Sequence of chain 1.AA:
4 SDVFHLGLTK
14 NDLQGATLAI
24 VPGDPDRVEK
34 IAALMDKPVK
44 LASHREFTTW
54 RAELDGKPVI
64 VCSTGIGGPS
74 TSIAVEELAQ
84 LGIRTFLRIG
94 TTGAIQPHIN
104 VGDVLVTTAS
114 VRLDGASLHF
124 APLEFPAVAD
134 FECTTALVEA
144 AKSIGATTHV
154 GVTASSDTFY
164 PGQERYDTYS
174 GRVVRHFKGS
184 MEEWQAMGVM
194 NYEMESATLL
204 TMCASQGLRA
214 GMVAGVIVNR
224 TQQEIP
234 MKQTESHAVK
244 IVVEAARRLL

A small-molecule ligand and the protein it binds are described below.
Small molecule (SMILES): O=c1ccn([C@H]2C[C@H](O)[C@@H](CO)O2)c(=O)[nH]1

Sequence of chain 1.BA:
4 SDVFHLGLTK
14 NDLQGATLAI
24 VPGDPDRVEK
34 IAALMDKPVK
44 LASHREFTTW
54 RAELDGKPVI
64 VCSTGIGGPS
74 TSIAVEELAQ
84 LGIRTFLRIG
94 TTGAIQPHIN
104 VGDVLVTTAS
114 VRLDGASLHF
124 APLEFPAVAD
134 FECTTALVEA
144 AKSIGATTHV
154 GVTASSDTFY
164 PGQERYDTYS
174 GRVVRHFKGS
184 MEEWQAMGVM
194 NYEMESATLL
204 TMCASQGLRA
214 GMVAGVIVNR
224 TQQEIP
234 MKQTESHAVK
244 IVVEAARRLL

Binding-site contacts:
Ligand atom C5 contacts residue GLY96 of chain 1.AA at 3.6 Å.
Ligand atom C2 contacts residue GLN166 of chain 1.AA at 3.7 Å.
Ligand atom O2 contacts residue GLN166 of chain 1.AA at 2.8 Å (h-bond).
Ligand atom C4' contacts residue PO41 of chain 1.BD at 3.4 Å.
Ligand atom O2 contacts residue MET197 of chain 1.AA at 3.3 Å.
Ligand atom C4 contacts residue GLY96 of chain 1.AA at 3.5 Å.
Ligand atom N3 contacts residue TYR195 of chain 1.AA at 3.8 Å.
Ligand atom C2' contacts residue MET197 of chain 1.AA at 3.7 Å (hydrophobic).
Ligand atom O4' contacts residue PO41 of chain 1.BD at 3.9 Å.
Ligand atom C5 contacts residue THR95 of chain 1.AA at 3.7 Å.
Ligand atom C6 contacts residue THR95 of chain 1.AA at 4.0 Å.
Ligand atom N1 contacts residue THR94 of chain 1.AA at 4.0 Å.
Ligand atom O2 contacts residue PHE162 of chain 1.AA at 3.8 Å.
Ligand atom C4' contacts residue ILE69 of chain 1.AA at 3.9 Å (hydrophobic).
Ligand atom C3' contacts residue MET197 of chain 1.AA at 3.8 Å (hydrophobic).
Ligand atom C2' contacts residue GLU198 of chain 1.AA at 3.4 Å.
Ligand atom C4 contacts residue GLN166 of chain 1.AA at 3.9 Å.
Ligand atom C3' contacts residue ILE69 of chain 1.AA at 4.0 Å (hydrophobic).
Ligand atom C2 contacts residue TYR195 of chain 1.AA at 4.0 Å (hydrophobic).
Ligand atom C6 contacts residue THR94 of chain 1.AA at 3.5 Å.
Ligand atom C2 contacts residue PHE162 of chain 1.AA at 3.9 Å (hydrophobic).
Ligand atom C2 contacts residue GLU196 of chain 1.AA at 4.1 Å.
Ligand atom O3' contacts residue GLU198 of chain 1.AA at 2.5 Å (salt-bridge).
Ligand atom C4' contacts residue ARG48 of chain 1.BA at 3.9 Å.
Ligand atom O4 contacts residue GLN166 of chain 1.AA at 3.9 Å.
Ligand atom O2 contacts residue GLU196 of chain 1.AA at 3.6 Å.
Ligand atom O5' contacts residue HIS8 of chain 1.BA at 2.4 Å (h-bond).
Ligand atom C3' contacts residue PO41 of chain 1.BD at 3.5 Å.
Ligand atom N3 contacts residue GLN166 of chain 1.AA at 3.0 Å (h-bond).
Ligand atom O5' contacts residue PHE162 of chain 1.AA at 3.9 Å.
Ligand atom C5' contacts residue HIS8 of chain 1.BA at 3.3 Å.
Ligand atom C2' contacts residue PO41 of chain 1.BD at 3.6 Å.
Ligand atom O3' contacts residue PO41 of chain 1.BD at 2.7 Å (h-bond).
Ligand atom N3 contacts residue PHE162 of chain 1.AA at 3.8 Å.
Ligand atom O4 contacts residue GLY96 of chain 1.AA at 3.3 Å (h-bond).
Ligand atom O4 contacts residue ARG168 of chain 1.AA at 3.3 Å (salt-bridge).
Ligand atom C5' contacts residue ILE69 of chain 1.AA at 3.5 Å (hydrophobic).
Ligand atom C3' contacts residue GLU198 of chain 1.AA at 3.3 Å.
Ligand atom C1' contacts residue THR94 of chain 1.AA at 4.0 Å.
Ligand atom O3' contacts residue ILE69 of chain 1.AA at 3.5 Å.